Binding-site contacts:
Ligand atom C4 contacts residue ASN416 of chain 1.A at 4.2 Å.
Ligand atom C7 contacts residue ASN416 of chain 1.A at 3.6 Å.
Ligand atom C1 contacts residue ASP437 of chain 1.A at 3.4 Å.
Ligand atom O5 contacts residue SER395 of chain 1.A at 3.5 Å (h-bond).
Ligand atom C6 contacts residue SER395 of chain 1.A at 3.7 Å.
Ligand atom C2 contacts residue ASP437 of chain 1.A at 3.4 Å.
Ligand atom C2 contacts residue ASN416 of chain 1.A at 2.5 Å.
Ligand atom C7 contacts residue ASP437 of chain 1.A at 3.6 Å.
Ligand atom C7 contacts residue PHE414 of chain 1.A at 4.0 Å (hydrophobic).
Ligand atom O7 contacts residue PHE414 of chain 1.A at 3.6 Å.
Ligand atom O7 contacts residue ASN416 of chain 1.A at 3.9 Å.
Ligand atom N2 contacts residue ASN416 of chain 1.A at 2.9 Å (h-bond).
Ligand atom C8 contacts residue GLU455 of chain 1.A at 3.7 Å.
Ligand atom C5 contacts residue SER418 of chain 1.A at 4.3 Å.
Ligand atom C8 contacts residue ARG460 of chain 1.A at 3.6 Å.
Ligand atom C8 contacts residue ASP437 of chain 1.A at 3.8 Å.
Ligand atom C3 contacts residue ASP437 of chain 1.A at 3.9 Å.
Ligand atom O5 contacts residue SER418 of chain 1.A at 4.3 Å.
Ligand atom C8 contacts residue PHE414 of chain 1.A at 4.1 Å (hydrophobic).
Ligand atom C7 contacts residue ARG460 of chain 1.A at 3.8 Å.
Ligand atom N2 contacts residue ASP437 of chain 1.A at 2.6 Å (salt-bridge).
Ligand atom O6 contacts residue SER395 of chain 1.A at 3.9 Å.
Ligand atom C1 contacts residue SER395 of chain 1.A at 4.4 Å.
Ligand atom C3 contacts residue ASN416 of chain 1.A at 3.8 Å.
Ligand atom O5 contacts residue ASN416 of chain 1.A at 2.4 Å (h-bond).
Ligand atom O7 contacts residue ARG460 of chain 1.A at 3.3 Å (salt-bridge).
Ligand atom N2 contacts residue TYR457 of chain 1.A at 4.5 Å.
Ligand atom C5 contacts residue SER395 of chain 1.A at 4.2 Å.
Ligand atom O6 contacts residue SER369 of chain 1.A at 4.2 Å.
Ligand atom C5 contacts residue ASN416 of chain 1.A at 3.7 Å.
Ligand atom O5 contacts residue ASP393 of chain 1.A at 4.1 Å.
Ligand atom O6 contacts residue ARG396 of chain 1.A at 4.0 Å.
Ligand atom C6 contacts residue ARG396 of chain 1.A at 4.3 Å.
Ligand atom C1 contacts residue SER418 of chain 1.A at 4.1 Å.
Ligand atom C1 contacts residue ASN416 of chain 1.A at 1.4 Å.

Sequence of chain 1.A:
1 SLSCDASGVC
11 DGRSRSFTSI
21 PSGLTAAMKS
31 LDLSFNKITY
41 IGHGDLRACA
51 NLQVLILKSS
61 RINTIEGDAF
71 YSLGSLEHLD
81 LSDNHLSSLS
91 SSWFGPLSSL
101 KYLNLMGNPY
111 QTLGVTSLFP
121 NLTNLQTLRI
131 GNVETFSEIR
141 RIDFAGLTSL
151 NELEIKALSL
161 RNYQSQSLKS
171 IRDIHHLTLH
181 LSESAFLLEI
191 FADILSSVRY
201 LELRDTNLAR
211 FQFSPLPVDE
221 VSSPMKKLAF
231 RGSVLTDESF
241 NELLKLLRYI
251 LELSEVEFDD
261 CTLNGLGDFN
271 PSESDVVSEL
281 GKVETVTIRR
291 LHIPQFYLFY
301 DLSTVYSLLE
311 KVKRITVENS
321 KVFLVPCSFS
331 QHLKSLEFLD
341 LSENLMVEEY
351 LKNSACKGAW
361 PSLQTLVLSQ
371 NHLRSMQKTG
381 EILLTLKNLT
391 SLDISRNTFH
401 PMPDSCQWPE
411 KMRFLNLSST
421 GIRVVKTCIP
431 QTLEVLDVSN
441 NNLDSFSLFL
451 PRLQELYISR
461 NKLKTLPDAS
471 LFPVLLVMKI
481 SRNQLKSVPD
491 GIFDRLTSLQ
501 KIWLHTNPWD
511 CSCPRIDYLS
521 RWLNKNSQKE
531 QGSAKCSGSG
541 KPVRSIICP

A small-molecule ligand and the protein it binds are described below.
Small molecule (SMILES): CC(=O)N[C@H]1[C@H](O[C@H]2[C@H](O)[C@@H](NC(C)=O)CO[C@@H]2CO)O[C@H](CO)[C@@H](O[C@H]2O[C@H](CO)[C@@H](O)[C@H](O)[C@@H]2O)[C@@H]1O